Binding-site contacts:
Ligand atom N9 contacts residue MET262 of chain 2.A at 3.5 Å.
Ligand atom N7 contacts residue ASP158 of chain 2.A at 2.7 Å (salt-bridge).
Ligand atom C4 contacts residue TYR108 of chain 2.A at 3.9 Å (hydrophobic).
Ligand atom C4 contacts residue CYS160 of chain 2.A at 3.8 Å (hydrophobic).
Ligand atom O1 contacts residue GLN205 of chain 2.A at 3.0 Å (h-bond).
Ligand atom N2 contacts residue LEU233 of chain 2.A at 2.8 Å (h-bond).
Ligand atom C11 contacts residue ASP104 of chain 2.A at 3.7 Å.
Ligand atom N2 contacts residue ALA234 of chain 2.A at 3.7 Å.
Ligand atom N9 contacts residue ASP104 of chain 2.A at 2.9 Å (salt-bridge).
Ligand atom C12 contacts residue TYR108 of chain 2.A at 3.7 Å (hydrophobic).
Ligand atom N22 contacts residue ASP104 of chain 2.A at 2.8 Å (salt-bridge).
Ligand atom C3 contacts residue TYR108 of chain 2.A at 3.7 Å (hydrophobic).
Ligand atom C3 contacts residue LEU233 of chain 2.A at 3.7 Å (hydrophobic).
Ligand atom C8 contacts residue ASP158 of chain 2.A at 3.5 Å.
Ligand atom C1 contacts residue LEU233 of chain 2.A at 3.9 Å (hydrophobic).
Ligand atom N22 contacts residue ASP158 of chain 2.A at 2.8 Å (salt-bridge).
Ligand atom O1 contacts residue GLY232 of chain 2.A at 2.8 Å (h-bond).
Ligand atom N2 contacts residue MET262 of chain 2.A at 3.4 Å (h-bond).
Ligand atom C3 contacts residue MET262 of chain 2.A at 3.7 Å (hydrophobic).
Ligand atom N14 contacts residue GLY263 of chain 2.A at 3.2 Å.
Ligand atom N22 contacts residue SER105 of chain 2.A at 3.6 Å.
Ligand atom C10 contacts residue ASP104 of chain 2.A at 3.7 Å.
Ligand atom N7 contacts residue MET262 of chain 2.A at 3.8 Å.
Ligand atom C8 contacts residue ASP104 of chain 2.A at 3.6 Å.
Ligand atom C1 contacts residue MET262 of chain 2.A at 3.7 Å (hydrophobic).
Ligand atom O1 contacts residue ASP158 of chain 2.A at 3.5 Å (salt-bridge).
Ligand atom N22 contacts residue ILE203 of chain 2.A at 3.5 Å.
Ligand atom N14 contacts residue ALA234 of chain 2.A at 3.0 Å (h-bond).
Ligand atom C10 contacts residue TYR108 of chain 2.A at 3.4 Å (hydrophobic).
Ligand atom C2 contacts residue ALA234 of chain 2.A at 3.7 Å (hydrophobic).
Ligand atom N13 contacts residue GLY263 of chain 2.A at 3.6 Å.
Ligand atom N9 contacts residue TYR108 of chain 2.A at 3.4 Å.
Ligand atom C6 contacts residue ASP158 of chain 2.A at 3.6 Å.
Ligand atom O1 contacts residue CYS160 of chain 2.A at 3.5 Å (h-bond).
Ligand atom C1 contacts residue ALA234 of chain 2.A at 3.8 Å (hydrophobic).
Ligand atom C11 contacts residue TYR108 of chain 2.A at 3.6 Å (hydrophobic).
Ligand atom C1 contacts residue GLY263 of chain 2.A at 3.4 Å.
Ligand atom C8 contacts residue MET262 of chain 2.A at 3.7 Å (hydrophobic).
Ligand atom C2 contacts residue GLY263 of chain 2.A at 3.8 Å.
Ligand atom O1 contacts residue GLY231 of chain 2.A at 3.3 Å.

A small-molecule ligand and the protein it binds are described below.
Small molecule (SMILES): Nc1nc2cc3[nH]c(NCCN4CCOCC4)nc3cc2c(=O)[nH]1

Sequence of chain 2.A:
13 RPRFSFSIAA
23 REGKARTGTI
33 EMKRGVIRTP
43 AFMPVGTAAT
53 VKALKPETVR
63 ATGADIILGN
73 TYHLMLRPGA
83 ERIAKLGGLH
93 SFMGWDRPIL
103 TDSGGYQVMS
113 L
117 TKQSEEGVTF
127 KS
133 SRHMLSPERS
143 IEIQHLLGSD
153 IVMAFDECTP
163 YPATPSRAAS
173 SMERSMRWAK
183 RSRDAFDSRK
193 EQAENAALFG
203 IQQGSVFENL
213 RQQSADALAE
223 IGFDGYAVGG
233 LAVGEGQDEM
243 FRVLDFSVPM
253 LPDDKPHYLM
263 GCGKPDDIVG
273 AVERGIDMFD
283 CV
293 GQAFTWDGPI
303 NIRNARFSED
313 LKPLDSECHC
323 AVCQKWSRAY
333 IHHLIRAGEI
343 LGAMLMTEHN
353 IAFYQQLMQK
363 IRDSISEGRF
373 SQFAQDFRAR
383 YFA